Binding-site contacts:
Ligand atom N2 contacts residue THR160 of chain 1.C at 4.3 Å.
Ligand atom C5 contacts residue ARG154 of chain 1.C at 4.2 Å.
Ligand atom C3 contacts residue ASN159 of chain 1.C at 3.8 Å.
Ligand atom N2 contacts residue ASN159 of chain 1.C at 3.0 Å (h-bond).
Ligand atom O5 contacts residue ASN159 of chain 1.C at 2.3 Å (h-bond).
Ligand atom O7 contacts residue ASN159 of chain 1.C at 3.0 Å (h-bond).
Ligand atom O6 contacts residue VAL142 of chain 1.C at 4.0 Å.
Ligand atom O5 contacts residue ARG154 of chain 1.C at 3.2 Å (salt-bridge).
Ligand atom C6 contacts residue ILE156 of chain 1.C at 4.2 Å (hydrophobic).
Ligand atom C2 contacts residue ASN159 of chain 1.C at 2.5 Å.
Ligand atom C5 contacts residue ASN159 of chain 1.C at 3.7 Å.
Ligand atom C4 contacts residue ASN159 of chain 1.C at 4.3 Å.
Ligand atom C6 contacts residue VAL142 of chain 1.C at 4.0 Å (hydrophobic).
Ligand atom O6 contacts residue ARG154 of chain 1.C at 4.3 Å.
Ligand atom C1 contacts residue ARG154 of chain 1.C at 4.0 Å.
Ligand atom C1 contacts residue THR160 of chain 1.C at 4.5 Å.
Ligand atom C8 contacts residue ASN159 of chain 1.C at 3.9 Å.
Ligand atom C6 contacts residue ARG154 of chain 1.C at 4.0 Å.
Ligand atom C7 contacts residue ASN159 of chain 1.C at 3.2 Å.
Ligand atom C1 contacts residue ASN159 of chain 1.C at 1.4 Å.

Sequence of chain 1.C:
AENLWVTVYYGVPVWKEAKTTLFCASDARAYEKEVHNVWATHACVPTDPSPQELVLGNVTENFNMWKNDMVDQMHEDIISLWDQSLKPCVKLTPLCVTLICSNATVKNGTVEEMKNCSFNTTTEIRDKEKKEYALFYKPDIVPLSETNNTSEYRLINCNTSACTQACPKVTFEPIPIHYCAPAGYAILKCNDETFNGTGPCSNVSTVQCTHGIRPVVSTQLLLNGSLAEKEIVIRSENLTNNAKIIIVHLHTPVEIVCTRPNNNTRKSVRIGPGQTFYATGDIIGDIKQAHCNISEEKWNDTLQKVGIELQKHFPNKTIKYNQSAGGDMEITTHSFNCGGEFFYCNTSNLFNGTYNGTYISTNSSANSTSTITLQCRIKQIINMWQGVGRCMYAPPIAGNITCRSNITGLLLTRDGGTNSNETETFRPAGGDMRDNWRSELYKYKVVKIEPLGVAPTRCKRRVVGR

The protein below binds the small molecule below.
Small molecule (SMILES): CC(=O)N[C@H]1[C@H](O[C@H]2[C@H](O)[C@@H](NC(C)=O)CO[C@@H]2CO)O[C@H](CO)[C@@H](O[C@@H]2O[C@H](CO)[C@@H](O)[C@H](O)[C@@H]2O)[C@@H]1O